Binding-site contacts:
Ligand atom C4 contacts residue ASN528 of chain 1.D at 4.3 Å.
Ligand atom O6 contacts residue SER402 of chain 1.D at 4.0 Å.
Ligand atom C2 contacts residue ASN528 of chain 1.D at 2.5 Å.
Ligand atom C5 contacts residue ASN528 of chain 1.D at 3.7 Å.
Ligand atom C1 contacts residue ASN528 of chain 1.D at 1.4 Å.
Ligand atom C3 contacts residue ASN528 of chain 1.D at 3.8 Å.
Ligand atom C6 contacts residue ASN528 of chain 1.D at 4.2 Å.
Ligand atom C8 contacts residue ASN528 of chain 1.D at 4.3 Å.
Ligand atom C7 contacts residue ASN528 of chain 1.D at 3.2 Å.
Ligand atom O7 contacts residue ASN528 of chain 1.D at 3.1 Å (h-bond).
Ligand atom O4 contacts residue SER402 of chain 1.D at 4.0 Å.
Ligand atom N2 contacts residue ASN528 of chain 1.D at 2.9 Å (h-bond).
Ligand atom O5 contacts residue ASN528 of chain 1.D at 2.4 Å (h-bond).

Sequence of chain 1.D:
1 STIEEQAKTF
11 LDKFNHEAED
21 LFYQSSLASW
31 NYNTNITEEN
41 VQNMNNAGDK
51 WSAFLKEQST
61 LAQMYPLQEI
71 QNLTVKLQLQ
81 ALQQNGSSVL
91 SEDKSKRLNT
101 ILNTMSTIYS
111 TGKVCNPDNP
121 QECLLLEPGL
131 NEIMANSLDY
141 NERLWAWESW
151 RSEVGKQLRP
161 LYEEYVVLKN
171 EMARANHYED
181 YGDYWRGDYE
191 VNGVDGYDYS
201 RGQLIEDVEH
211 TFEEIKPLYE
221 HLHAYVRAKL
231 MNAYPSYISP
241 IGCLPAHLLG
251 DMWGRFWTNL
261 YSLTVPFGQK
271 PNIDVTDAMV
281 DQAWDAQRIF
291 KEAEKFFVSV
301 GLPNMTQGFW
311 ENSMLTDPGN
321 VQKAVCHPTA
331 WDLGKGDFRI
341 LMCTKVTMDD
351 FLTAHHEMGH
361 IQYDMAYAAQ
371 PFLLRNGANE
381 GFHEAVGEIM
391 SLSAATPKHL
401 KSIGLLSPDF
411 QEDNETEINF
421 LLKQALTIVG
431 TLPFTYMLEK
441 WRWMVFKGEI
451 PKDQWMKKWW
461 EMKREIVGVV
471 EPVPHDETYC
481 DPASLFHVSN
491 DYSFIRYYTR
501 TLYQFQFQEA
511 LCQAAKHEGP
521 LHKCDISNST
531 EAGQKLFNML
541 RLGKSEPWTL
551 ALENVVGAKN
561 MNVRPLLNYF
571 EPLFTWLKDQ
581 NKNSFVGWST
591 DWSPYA

The protein below binds the small molecule below.
Small molecule (SMILES): CC(=O)N[C@@H]1[C@@H](O)[C@H](O)[C@@H](CO)O[C@H]1O